Binding-site contacts:
Ligand atom N2 contacts residue ASN12 of chain 60.L at 3.8 Å.
Ligand atom C5 contacts residue ASN12 of chain 60.L at 4.1 Å.
Ligand atom C1 contacts residue ASN12 of chain 60.L at 2.1 Å.
Ligand atom C2 contacts residue ASN12 of chain 60.L at 3.2 Å.
Ligand atom O5 contacts residue ASN12 of chain 60.L at 2.6 Å (h-bond).
Ligand atom O7 contacts residue ASN12 of chain 60.L at 3.7 Å.
Ligand atom C7 contacts residue ASN12 of chain 60.L at 3.9 Å.

Sequence of chain 60.L:
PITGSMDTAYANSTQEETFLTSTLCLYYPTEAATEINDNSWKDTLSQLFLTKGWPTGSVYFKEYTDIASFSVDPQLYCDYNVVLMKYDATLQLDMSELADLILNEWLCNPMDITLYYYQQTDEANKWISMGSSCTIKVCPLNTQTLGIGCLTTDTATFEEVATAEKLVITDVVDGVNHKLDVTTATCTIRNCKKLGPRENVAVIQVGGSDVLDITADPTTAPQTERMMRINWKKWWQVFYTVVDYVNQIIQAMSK

A protein and the small-molecule ligand that binds it are described below.
Small molecule (SMILES): CC(=O)N[C@H]1[C@H](O[C@H]2[C@H](O)[C@@H](NC(C)=O)CO[C@@H]2CO)O[C@H](CO)[C@@H](O)[C@@H]1O